Binding-site contacts:
Ligand atom O2 contacts residue TYR95 of chain 1.A at 4.3 Å.
Ligand atom C5 contacts residue TYR95 of chain 1.A at 4.1 Å (hydrophobic).
Ligand atom C3 contacts residue TYR95 of chain 1.A at 4.3 Å (hydrophobic).
Ligand atom C4 contacts residue PHE300 of chain 1.E at 3.2 Å (hydrophobic).
Ligand atom C3 contacts residue GLU299 of chain 1.E at 3.6 Å.
Ligand atom O4 contacts residue PHE300 of chain 1.E at 2.5 Å (h-bond).
Ligand atom C5 contacts residue PRO302 of chain 1.E at 4.2 Å (hydrophobic).
Ligand atom O5 contacts residue PHE300 of chain 1.E at 4.3 Å.
Ligand atom C5 contacts residue PHE300 of chain 1.E at 3.7 Å (hydrophobic).
Ligand atom O1 contacts residue TYR95 of chain 1.A at 4.2 Å.
Ligand atom C3 contacts residue ARG230 of chain 1.F at 4.1 Å.
Ligand atom O4 contacts residue ARG230 of chain 1.F at 4.1 Å.
Ligand atom C4 contacts residue GLU299 of chain 1.E at 3.9 Å.
Ligand atom O3 contacts residue ARG230 of chain 1.F at 4.0 Å.
Ligand atom C1 contacts residue TYR95 of chain 1.A at 3.7 Å (hydrophobic).
Ligand atom O4 contacts residue GLU299 of chain 1.E at 3.2 Å (salt-bridge).
Ligand atom O5 contacts residue TYR95 of chain 1.A at 4.2 Å.
Ligand atom O4 contacts residue PHE296 of chain 1.E at 3.5 Å.
Ligand atom O3 contacts residue GLU299 of chain 1.E at 2.7 Å (salt-bridge).
Ligand atom O4 contacts residue PRO302 of chain 1.E at 4.3 Å.

Sequence of chain 1.A:
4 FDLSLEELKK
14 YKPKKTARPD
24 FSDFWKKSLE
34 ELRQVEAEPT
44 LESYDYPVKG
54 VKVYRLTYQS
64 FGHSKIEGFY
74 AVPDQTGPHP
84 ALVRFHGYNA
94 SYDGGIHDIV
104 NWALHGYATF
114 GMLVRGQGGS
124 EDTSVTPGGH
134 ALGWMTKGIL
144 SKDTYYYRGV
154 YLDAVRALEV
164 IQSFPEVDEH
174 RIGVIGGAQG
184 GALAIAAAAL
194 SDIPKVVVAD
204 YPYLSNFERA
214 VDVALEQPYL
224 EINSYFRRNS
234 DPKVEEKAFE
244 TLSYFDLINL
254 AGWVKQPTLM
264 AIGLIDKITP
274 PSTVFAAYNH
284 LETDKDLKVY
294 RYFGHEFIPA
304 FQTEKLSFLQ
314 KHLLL

This small molecule binds to this protein.
Small molecule (SMILES): O[C@@H]1[C@@H](O)[C@H](O)OC[C@H]1O

Sequence of chain 1.F:
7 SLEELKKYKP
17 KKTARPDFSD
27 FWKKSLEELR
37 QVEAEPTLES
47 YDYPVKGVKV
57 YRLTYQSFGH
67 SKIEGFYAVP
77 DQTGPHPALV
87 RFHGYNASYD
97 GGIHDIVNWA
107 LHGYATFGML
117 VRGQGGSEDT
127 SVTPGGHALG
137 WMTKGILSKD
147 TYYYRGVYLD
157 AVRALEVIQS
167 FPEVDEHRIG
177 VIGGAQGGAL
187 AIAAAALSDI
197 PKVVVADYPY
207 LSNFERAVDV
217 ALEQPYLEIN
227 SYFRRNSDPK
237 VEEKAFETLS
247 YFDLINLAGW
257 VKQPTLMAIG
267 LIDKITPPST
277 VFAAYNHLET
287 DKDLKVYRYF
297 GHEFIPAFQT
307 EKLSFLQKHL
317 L

Sequence of chain 1.E:
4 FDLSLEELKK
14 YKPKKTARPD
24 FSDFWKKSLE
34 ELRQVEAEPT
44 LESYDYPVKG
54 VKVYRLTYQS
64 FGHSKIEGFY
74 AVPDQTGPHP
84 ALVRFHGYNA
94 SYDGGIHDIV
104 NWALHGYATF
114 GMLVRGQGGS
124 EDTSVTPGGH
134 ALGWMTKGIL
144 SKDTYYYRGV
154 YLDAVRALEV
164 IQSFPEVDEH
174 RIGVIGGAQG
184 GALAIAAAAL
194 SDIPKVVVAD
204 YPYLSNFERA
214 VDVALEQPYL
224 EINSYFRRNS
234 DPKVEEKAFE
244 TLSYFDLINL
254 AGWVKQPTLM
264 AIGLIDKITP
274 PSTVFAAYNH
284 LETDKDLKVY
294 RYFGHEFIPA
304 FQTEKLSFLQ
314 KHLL